Sequence of chain 1.D:
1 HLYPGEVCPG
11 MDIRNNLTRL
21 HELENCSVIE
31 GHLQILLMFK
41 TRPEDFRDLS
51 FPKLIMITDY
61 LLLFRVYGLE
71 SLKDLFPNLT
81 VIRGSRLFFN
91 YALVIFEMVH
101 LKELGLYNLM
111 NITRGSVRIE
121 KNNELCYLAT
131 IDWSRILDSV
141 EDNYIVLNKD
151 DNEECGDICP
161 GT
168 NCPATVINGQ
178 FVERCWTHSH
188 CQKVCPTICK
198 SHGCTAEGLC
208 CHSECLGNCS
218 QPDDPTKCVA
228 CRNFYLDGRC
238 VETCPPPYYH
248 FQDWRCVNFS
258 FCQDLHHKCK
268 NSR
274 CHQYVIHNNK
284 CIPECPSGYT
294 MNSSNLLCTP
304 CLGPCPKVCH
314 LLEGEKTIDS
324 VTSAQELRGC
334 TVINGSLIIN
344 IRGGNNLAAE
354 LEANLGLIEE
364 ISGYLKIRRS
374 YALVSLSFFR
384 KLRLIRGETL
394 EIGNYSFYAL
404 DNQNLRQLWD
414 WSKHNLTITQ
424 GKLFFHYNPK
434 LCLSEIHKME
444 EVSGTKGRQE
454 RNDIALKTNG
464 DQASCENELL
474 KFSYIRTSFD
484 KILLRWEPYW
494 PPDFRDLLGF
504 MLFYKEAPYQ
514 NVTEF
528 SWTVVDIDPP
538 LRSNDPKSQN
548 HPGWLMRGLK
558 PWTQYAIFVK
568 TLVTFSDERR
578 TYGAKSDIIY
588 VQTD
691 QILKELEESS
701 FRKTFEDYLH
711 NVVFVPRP

Binding-site contacts:
Ligand atom N2 contacts residue LYS416 of chain 1.D at 4.0 Å.
Ligand atom N2 contacts residue HIS417 of chain 1.D at 4.2 Å.
Ligand atom O5 contacts residue ASN418 of chain 1.D at 2.3 Å (h-bond).
Ligand atom C3 contacts residue ASN418 of chain 1.D at 3.8 Å.
Ligand atom C8 contacts residue TRP414 of chain 1.D at 4.0 Å (hydrophobic).
Ligand atom C6 contacts residue ASN418 of chain 1.D at 4.2 Å.
Ligand atom C8 contacts residue SER415 of chain 1.D at 3.6 Å.
Ligand atom C7 contacts residue ASN418 of chain 1.D at 3.1 Å.
Ligand atom C7 contacts residue LYS416 of chain 1.D at 3.9 Å.
Ligand atom C7 contacts residue HIS417 of chain 1.D at 3.5 Å.
Ligand atom C5 contacts residue ASN418 of chain 1.D at 3.6 Å.
Ligand atom O7 contacts residue HIS417 of chain 1.D at 2.8 Å (h-bond).
Ligand atom O3 contacts residue LYS416 of chain 1.D at 4.0 Å.
Ligand atom O7 contacts residue LYS416 of chain 1.D at 4.3 Å.
Ligand atom C1 contacts residue ASN418 of chain 1.D at 1.4 Å.
Ligand atom C4 contacts residue ASN418 of chain 1.D at 3.6 Å.
Ligand atom C2 contacts residue LYS416 of chain 1.D at 4.4 Å.
Ligand atom O7 contacts residue ASN418 of chain 1.D at 2.5 Å (h-bond).
Ligand atom C8 contacts residue LYS416 of chain 1.D at 4.0 Å.
Ligand atom N2 contacts residue ASN418 of chain 1.D at 3.1 Å (h-bond).
Ligand atom C2 contacts residue ASN418 of chain 1.D at 2.5 Å.
Ligand atom C8 contacts residue HIS417 of chain 1.D at 3.9 Å.

This protein binds this small molecule.
Small molecule (SMILES): CC(=O)N[C@@H]1[C@@H](O)[C@H](O)[C@@H](CO)O[C@H]1O